Sequence of chain 1.B:
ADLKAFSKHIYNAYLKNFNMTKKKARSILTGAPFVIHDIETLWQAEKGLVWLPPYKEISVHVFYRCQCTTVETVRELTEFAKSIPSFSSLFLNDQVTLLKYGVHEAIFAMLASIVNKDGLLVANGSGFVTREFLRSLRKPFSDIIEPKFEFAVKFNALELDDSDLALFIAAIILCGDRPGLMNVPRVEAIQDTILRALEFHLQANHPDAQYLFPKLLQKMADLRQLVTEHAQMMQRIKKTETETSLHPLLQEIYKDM

The protein below binds the small molecule below.
Small molecule (SMILES): O=C(O)CCCc1cc2cc(Cl)ccc2n1S(=O)(=O)c1ccc2ncsc2c1

Binding-site contacts:
Ligand atom O42 contacts residue MET252 of chain 1.B at 3.5 Å (h-bond).
Ligand atom C20 contacts residue CYS84 of chain 1.B at 3.7 Å (hydrophobic).
Ligand atom C25 contacts residue THR87 of chain 1.B at 3.2 Å.
Ligand atom O30 contacts residue HIS248 of chain 1.B at 3.4 Å.
Ligand atom O30 contacts residue PHE126 of chain 1.B at 3.2 Å.
Ligand atom C5 contacts residue ILE162 of chain 1.B at 3.5 Å (hydrophobic).
Ligand atom N26 contacts residue LEU129 of chain 1.B at 3.8 Å.
Ligand atom C38 contacts residue HIS248 of chain 1.B at 3.5 Å.
Ligand atom C19 contacts residue CYS84 of chain 1.B at 3.7 Å (hydrophobic).
Ligand atom C4 contacts residue ILE162 of chain 1.B at 3.8 Å (hydrophobic).
Ligand atom C3 contacts residue CYS84 of chain 1.B at 3.7 Å (hydrophobic).
Ligand atom O42 contacts residue TYR272 of chain 1.B at 2.6 Å (h-bond).
Ligand atom O30 contacts residue LYS166 of chain 1.B at 3.8 Å.
Ligand atom C3 contacts residue PHE81 of chain 1.B at 3.8 Å (hydrophobic).
Ligand atom CL1 contacts residue PHE159 of chain 1.B at 3.8 Å.
Ligand atom O29 contacts residue ILE163 of chain 1.B at 3.7 Å.
Ligand atom C38 contacts residue TYR272 of chain 1.B at 3.1 Å (hydrophobic).
Ligand atom CL1 contacts residue VAL80 of chain 1.B at 3.5 Å.
Ligand atom CL1 contacts residue LEU155 of chain 1.B at 3.4 Å.
Ligand atom C17 contacts residue LEU129 of chain 1.B at 3.7 Å (hydrophobic).
Ligand atom C18 contacts residue LEU129 of chain 1.B at 3.6 Å (hydrophobic).
Ligand atom O41 contacts residue HIS122 of chain 1.B at 3.4 Å (h-bond).
Ligand atom O41 contacts residue TYR272 of chain 1.B at 2.9 Å (h-bond).
Ligand atom C38 contacts residue LEU268 of chain 1.B at 3.7 Å (hydrophobic).
Ligand atom C6 contacts residue PHE81 of chain 1.B at 3.7 Å (hydrophobic).
Ligand atom C38 contacts residue MET252 of chain 1.B at 3.9 Å (hydrophobic).
Ligand atom C20 contacts residue ILE163 of chain 1.B at 3.7 Å (hydrophobic).
Ligand atom C32 contacts residue THR88 of chain 1.B at 3.5 Å.
Ligand atom O41 contacts residue HIS248 of chain 1.B at 3.0 Å (h-bond).
Ligand atom N26 contacts residue ILE132 of chain 1.B at 3.8 Å.
Ligand atom C8 contacts residue ILE163 of chain 1.B at 3.7 Å (hydrophobic).
Ligand atom C6 contacts residue ILE162 of chain 1.B at 3.8 Å (hydrophobic).
Ligand atom N1 contacts residue ILE162 of chain 1.B at 3.5 Å.
Ligand atom C9 contacts residue ILE163 of chain 1.B at 3.3 Å (hydrophobic).
Ligand atom N26 contacts residue THR87 of chain 1.B at 3.8 Å.
Ligand atom C19 contacts residue LEU138 of chain 1.B at 3.5 Å (hydrophobic).
Ligand atom C4 contacts residue CYS84 of chain 1.B at 3.6 Å (hydrophobic).
Ligand atom O42 contacts residue LEU268 of chain 1.B at 3.6 Å.
Ligand atom O29 contacts residue LYS166 of chain 1.B at 3.4 Å.
Ligand atom C31 contacts residue HIS248 of chain 1.B at 3.7 Å.